Binding-site contacts:
Ligand atom N1 contacts residue ASN122 of chain 1.A at 3.8 Å.
Ligand atom C4 contacts residue TYR123 of chain 1.A at 3.6 Å (hydrophobic).
Ligand atom C2 contacts residue ASN122 of chain 1.A at 4.0 Å.
Ligand atom C6 contacts residue TYR123 of chain 1.A at 3.9 Å (hydrophobic).
Ligand atom C5 contacts residue ASN122 of chain 1.A at 4.3 Å.
Ligand atom N contacts residue ASN122 of chain 1.A at 4.2 Å.
Ligand atom C6 contacts residue GLY124 of chain 1.A at 4.1 Å.
Ligand atom C2 contacts residue TYR123 of chain 1.A at 3.4 Å (hydrophobic).
Ligand atom O contacts residue TYR123 of chain 1.A at 3.5 Å.
Ligand atom C7 contacts residue GLU95 of chain 1.A at 4.4 Å.
Ligand atom C7 contacts residue ASN122 of chain 1.A at 4.2 Å.
Ligand atom C5 contacts residue GLY124 of chain 1.A at 4.0 Å.
Ligand atom C5 contacts residue TYR123 of chain 1.A at 3.0 Å (hydrophobic).
Ligand atom O1 contacts residue TYR123 of chain 1.A at 3.2 Å.
Ligand atom C6 contacts residue ASN122 of chain 1.A at 4.2 Å.
Ligand atom C contacts residue THR121 of chain 1.A at 3.9 Å.
Ligand atom O3 contacts residue ASN122 of chain 1.A at 4.2 Å.
Ligand atom C3 contacts residue ASN122 of chain 1.A at 4.1 Å.
Ligand atom C7 contacts residue GLY124 of chain 1.A at 3.7 Å.
Ligand atom C1 contacts residue TYR123 of chain 1.A at 3.4 Å (hydrophobic).
Ligand atom C contacts residue TYR123 of chain 1.A at 3.5 Å (hydrophobic).
Ligand atom N contacts residue TYR123 of chain 1.A at 3.0 Å (h-bond).
Ligand atom C3 contacts residue TYR123 of chain 1.A at 3.8 Å (hydrophobic).
Ligand atom C4 contacts residue ASN122 of chain 1.A at 3.8 Å.

A small-molecule ligand and the protein it binds are described below.
Small molecule (SMILES): COC(=O)CNC(=O)c1cc(C)on1

Sequence of chain 1.A:
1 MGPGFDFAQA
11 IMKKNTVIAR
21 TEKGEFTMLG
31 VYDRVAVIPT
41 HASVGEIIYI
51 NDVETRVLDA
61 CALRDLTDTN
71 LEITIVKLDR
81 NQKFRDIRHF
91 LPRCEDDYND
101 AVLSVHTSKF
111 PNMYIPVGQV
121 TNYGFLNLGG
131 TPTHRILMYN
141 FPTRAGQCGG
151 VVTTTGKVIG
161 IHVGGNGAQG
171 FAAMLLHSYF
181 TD